Sequence of chain 1.B:
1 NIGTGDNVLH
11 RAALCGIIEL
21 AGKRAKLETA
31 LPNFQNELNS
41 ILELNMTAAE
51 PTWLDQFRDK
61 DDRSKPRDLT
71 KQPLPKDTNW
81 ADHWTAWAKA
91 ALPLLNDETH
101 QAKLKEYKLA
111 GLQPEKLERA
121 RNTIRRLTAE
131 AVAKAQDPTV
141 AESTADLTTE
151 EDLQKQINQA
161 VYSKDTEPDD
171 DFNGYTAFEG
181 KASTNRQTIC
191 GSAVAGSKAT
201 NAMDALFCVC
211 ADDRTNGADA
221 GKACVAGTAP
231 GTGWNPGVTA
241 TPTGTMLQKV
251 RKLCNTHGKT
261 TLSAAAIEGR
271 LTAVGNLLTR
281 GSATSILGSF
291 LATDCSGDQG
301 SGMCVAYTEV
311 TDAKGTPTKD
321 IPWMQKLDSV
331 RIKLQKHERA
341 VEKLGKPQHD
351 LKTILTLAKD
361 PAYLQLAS

Binding-site contacts:
Ligand atom C6 contacts residue GLY300 of chain 1.B at 3.5 Å.
Ligand atom C1 contacts residue ASP294 of chain 1.B at 3.4 Å.
Ligand atom C1 contacts residue ALA292 of chain 1.B at 3.7 Å (hydrophobic).
Ligand atom O4 contacts residue SER301 of chain 1.B at 4.3 Å.
Ligand atom O5 contacts residue THR293 of chain 1.B at 4.2 Å.
Ligand atom C1 contacts residue THR293 of chain 1.B at 4.2 Å.
Ligand atom C1 contacts residue ASP298 of chain 1.B at 4.4 Å.
Ligand atom C3 contacts residue ASP298 of chain 1.B at 4.0 Å.
Ligand atom C3 contacts residue SER296 of chain 1.B at 4.2 Å.
Ligand atom C3 contacts residue SER301 of chain 1.B at 2.9 Å.
Ligand atom C1 contacts residue SER301 of chain 1.B at 1.4 Å.
Ligand atom C5 contacts residue SER301 of chain 1.B at 2.8 Å.
Ligand atom C5 contacts residue ASP298 of chain 1.B at 3.8 Å.
Ligand atom O5 contacts residue GLY300 of chain 1.B at 3.6 Å (h-bond).
Ligand atom O5 contacts residue ALA292 of chain 1.B at 3.7 Å.
Ligand atom C4 contacts residue SER301 of chain 1.B at 3.4 Å.
Ligand atom O2 contacts residue ASP294 of chain 1.B at 2.7 Å (salt-bridge).
Ligand atom C6 contacts residue SER301 of chain 1.B at 4.1 Å.
Ligand atom C6 contacts residue ASP298 of chain 1.B at 4.4 Å.
Ligand atom C4 contacts residue ASP298 of chain 1.B at 4.1 Å.
Ligand atom C2 contacts residue SER296 of chain 1.B at 3.6 Å.
Ligand atom C1 contacts residue SER296 of chain 1.B at 3.7 Å.
Ligand atom O2 contacts residue SER301 of chain 1.B at 2.8 Å (h-bond).
Ligand atom O2 contacts residue SER296 of chain 1.B at 2.6 Å (h-bond).
Ligand atom O5 contacts residue SER301 of chain 1.B at 2.3 Å (h-bond).
Ligand atom C2 contacts residue ASP294 of chain 1.B at 3.5 Å.
Ligand atom C1 contacts residue GLY300 of chain 1.B at 4.3 Å.
Ligand atom O4 contacts residue ASP298 of chain 1.B at 3.6 Å.
Ligand atom C2 contacts residue SER301 of chain 1.B at 2.4 Å.
Ligand atom O3 contacts residue SER301 of chain 1.B at 4.2 Å.
Ligand atom C5 contacts residue GLY300 of chain 1.B at 3.7 Å.

A protein and the small-molecule ligand that binds it are described below.
Small molecule (SMILES): OC[C@H]1O[C@H](O)[C@H](O)[C@@H](O)[C@@H]1O